Sequence of chain 1.C:
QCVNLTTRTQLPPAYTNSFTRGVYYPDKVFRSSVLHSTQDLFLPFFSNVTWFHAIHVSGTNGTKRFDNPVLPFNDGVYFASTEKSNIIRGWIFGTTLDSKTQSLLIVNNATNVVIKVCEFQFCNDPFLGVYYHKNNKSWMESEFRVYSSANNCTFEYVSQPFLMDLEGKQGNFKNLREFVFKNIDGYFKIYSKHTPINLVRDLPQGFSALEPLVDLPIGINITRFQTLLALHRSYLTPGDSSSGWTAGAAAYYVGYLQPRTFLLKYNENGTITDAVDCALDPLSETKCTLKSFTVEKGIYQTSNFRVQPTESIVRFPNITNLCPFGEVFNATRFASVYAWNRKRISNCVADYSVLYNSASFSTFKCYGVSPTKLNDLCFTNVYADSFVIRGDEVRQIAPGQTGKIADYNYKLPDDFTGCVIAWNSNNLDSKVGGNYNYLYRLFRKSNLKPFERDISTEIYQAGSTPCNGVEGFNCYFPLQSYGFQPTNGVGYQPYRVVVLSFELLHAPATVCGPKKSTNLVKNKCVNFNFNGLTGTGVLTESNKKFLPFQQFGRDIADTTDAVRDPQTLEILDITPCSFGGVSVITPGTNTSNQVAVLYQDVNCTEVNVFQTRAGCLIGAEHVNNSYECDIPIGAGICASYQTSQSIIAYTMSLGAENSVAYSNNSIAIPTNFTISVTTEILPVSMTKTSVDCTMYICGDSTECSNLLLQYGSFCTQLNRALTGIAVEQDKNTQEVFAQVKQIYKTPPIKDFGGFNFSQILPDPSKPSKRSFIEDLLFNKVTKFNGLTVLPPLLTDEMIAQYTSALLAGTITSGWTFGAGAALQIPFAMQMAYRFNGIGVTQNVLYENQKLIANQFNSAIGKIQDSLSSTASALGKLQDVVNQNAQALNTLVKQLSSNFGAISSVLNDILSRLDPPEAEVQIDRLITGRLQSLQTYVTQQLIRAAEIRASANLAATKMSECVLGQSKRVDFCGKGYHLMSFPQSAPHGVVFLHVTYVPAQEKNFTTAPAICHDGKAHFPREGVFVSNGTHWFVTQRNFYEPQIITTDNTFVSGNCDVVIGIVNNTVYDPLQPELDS

A small-molecule ligand and the protein it binds are described below.
Small molecule (SMILES): CC(=O)N[C@@H]1[C@@H](O)[C@H](O)[C@@H](CO)O[C@H]1O

Binding-site contacts:
Ligand atom C6 contacts residue GLU132 of chain 1.C at 3.6 Å.
Ligand atom O7 contacts residue ASN164 of chain 1.C at 3.4 Å.
Ligand atom C5 contacts residue GLU132 of chain 1.C at 4.1 Å.
Ligand atom N2 contacts residue ASN165 of chain 1.C at 2.9 Å (h-bond).
Ligand atom C7 contacts residue ASN165 of chain 1.C at 3.6 Å.
Ligand atom O4 contacts residue GLU132 of chain 1.C at 4.3 Å.
Ligand atom C1 contacts residue ASN165 of chain 1.C at 1.4 Å.
Ligand atom O7 contacts residue ASN165 of chain 1.C at 3.8 Å.
Ligand atom C3 contacts residue ASN165 of chain 1.C at 3.8 Å.
Ligand atom O5 contacts residue ASN165 of chain 1.C at 2.4 Å (h-bond).
Ligand atom O6 contacts residue GLU132 of chain 1.C at 2.4 Å (salt-bridge).
Ligand atom O5 contacts residue GLU132 of chain 1.C at 4.3 Å.
Ligand atom C5 contacts residue ASN165 of chain 1.C at 3.7 Å.
Ligand atom C4 contacts residue ASN165 of chain 1.C at 4.2 Å.
Ligand atom C2 contacts residue ASN165 of chain 1.C at 2.5 Å.
Ligand atom C4 contacts residue GLU132 of chain 1.C at 3.8 Å.